Binding-site contacts:
Ligand atom O4P contacts residue ASN64 of chain 1.A at 3.2 Å (h-bond).
Ligand atom O3 contacts residue ASN93 of chain 1.A at 2.8 Å (h-bond).
Ligand atom C2A contacts residue THR329 of chain 1.A at 3.3 Å.
Ligand atom N1 contacts residue TYR301 of chain 1.A at 3.3 Å.
Ligand atom C5 contacts residue TYR301 of chain 1.A at 3.5 Å (hydrophobic).
Ligand atom O7 contacts residue SER92 of chain 1.A at 3.2 Å (h-bond).
Ligand atom C2A contacts residue GLY330 of chain 1.A at 3.3 Å.
Ligand atom N contacts residue TYR301 of chain 1.A at 2.9 Å (h-bond).
Ligand atom C2 contacts residue THR329 of chain 1.A at 3.6 Å.
Ligand atom C10 contacts residue SO41 of chain 1.G at 3.0 Å.
Ligand atom C4A contacts residue TYR301 of chain 1.A at 3.6 Å (hydrophobic).
Ligand atom O3 contacts residue TYR301 of chain 1.A at 3.4 Å.
Ligand atom O4P contacts residue THR212 of chain 1.A at 3.6 Å (h-bond).
Ligand atom O8 contacts residue SER92 of chain 1.A at 2.7 Å (h-bond).
Ligand atom N1 contacts residue THR329 of chain 1.A at 2.6 Å (h-bond).
Ligand atom C9 contacts residue GLY173 of chain 1.A at 3.4 Å.
Ligand atom C6 contacts residue THR329 of chain 1.A at 3.0 Å.
Ligand atom O2P contacts residue SER209 of chain 1.A at 3.1 Å (h-bond).
Ligand atom P contacts residue SER209 of chain 1.A at 3.5 Å.
Ligand atom O1P contacts residue SER209 of chain 1.A at 2.5 Å (h-bond).
Ligand atom C4 contacts residue TYR301 of chain 1.A at 3.6 Å (hydrophobic).
Ligand atom C8 contacts residue TYR301 of chain 1.A at 3.0 Å (hydrophobic).
Ligand atom O3P contacts residue LYS68 of chain 1.A at 3.6 Å.
Ligand atom O7 contacts residue ASN93 of chain 1.A at 2.9 Å (h-bond).
Ligand atom P contacts residue ALA210 of chain 1.A at 3.6 Å.
Ligand atom P contacts residue LYS65 of chain 1.A at 3.4 Å.
Ligand atom O7 contacts residue HIS94 of chain 1.A at 3.0 Å (h-bond).
Ligand atom O3P contacts residue LYS65 of chain 1.A at 2.8 Å (salt-bridge).
Ligand atom C2A contacts residue GLY331 of chain 1.A at 3.4 Å.
Ligand atom O3P contacts residue THR212 of chain 1.A at 2.6 Å (h-bond).
Ligand atom O2P contacts residue GLY208 of chain 1.A at 2.8 Å (h-bond).
Ligand atom C7 contacts residue SER92 of chain 1.A at 3.3 Å.
Ligand atom C10 contacts residue TYR301 of chain 1.A at 3.1 Å (hydrophobic).
Ligand atom C5 contacts residue ASN64 of chain 1.A at 3.6 Å.
Ligand atom C7 contacts residue TYR301 of chain 1.A at 3.5 Å (hydrophobic).
Ligand atom O1P contacts residue LYS65 of chain 1.A at 3.0 Å (salt-bridge).
Ligand atom O2P contacts residue ALA210 of chain 1.A at 2.8 Å (h-bond).
Ligand atom C3 contacts residue TYR301 of chain 1.A at 3.3 Å (hydrophobic).
Ligand atom C2 contacts residue TYR301 of chain 1.A at 3.4 Å (hydrophobic).
Ligand atom C2A contacts residue ASN93 of chain 1.A at 3.6 Å.

Sequence of chain 1.A:
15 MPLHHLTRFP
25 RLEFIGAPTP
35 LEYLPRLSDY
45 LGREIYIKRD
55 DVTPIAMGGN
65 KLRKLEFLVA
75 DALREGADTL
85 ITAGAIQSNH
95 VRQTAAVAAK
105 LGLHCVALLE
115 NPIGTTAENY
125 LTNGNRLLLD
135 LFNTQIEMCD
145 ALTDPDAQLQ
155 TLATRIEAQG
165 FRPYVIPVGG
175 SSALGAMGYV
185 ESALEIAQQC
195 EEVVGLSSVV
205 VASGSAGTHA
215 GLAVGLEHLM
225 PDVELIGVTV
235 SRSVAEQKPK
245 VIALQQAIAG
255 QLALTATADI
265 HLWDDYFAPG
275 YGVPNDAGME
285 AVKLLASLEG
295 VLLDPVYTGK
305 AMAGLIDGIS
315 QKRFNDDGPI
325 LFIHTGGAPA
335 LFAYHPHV

This protein binds this small molecule.
Small molecule (SMILES): Cc1ncc(COP(=O)(O)O)c(CNC2(C(=O)O)CC2)c1O